This small molecule binds to this protein.
Small molecule (SMILES): CN[C@@H]1C[C@H]2O[C@@](C)([C@@H]1OC)n1c3ccccc3c3c4c(c5c6ccccc6n2c5c31)C(=O)NC4

Sequence of chain 3.B:
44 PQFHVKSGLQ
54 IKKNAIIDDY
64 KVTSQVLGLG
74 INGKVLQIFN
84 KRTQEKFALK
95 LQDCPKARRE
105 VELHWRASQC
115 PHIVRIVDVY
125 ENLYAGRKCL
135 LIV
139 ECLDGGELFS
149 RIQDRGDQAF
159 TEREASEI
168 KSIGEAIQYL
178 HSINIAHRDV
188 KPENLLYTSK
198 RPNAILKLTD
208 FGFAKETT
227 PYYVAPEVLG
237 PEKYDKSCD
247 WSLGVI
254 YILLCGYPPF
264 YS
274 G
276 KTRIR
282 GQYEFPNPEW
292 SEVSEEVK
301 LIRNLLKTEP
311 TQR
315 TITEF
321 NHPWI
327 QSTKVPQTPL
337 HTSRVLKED

Binding-site contacts:
Ligand atom C16 contacts residue VAL78 of chain 3.B at 3.8 Å (hydrophobic).
Ligand atom C27 contacts residue THR206 of chain 3.B at 2.9 Å.
Ligand atom C14 contacts residue MSE138 of chain 3.B at 3.6 Å.
Ligand atom O5 contacts residue LEU141 of chain 3.B at 2.5 Å (h-bond).
Ligand atom N1 contacts residue ALA91 of chain 3.B at 3.6 Å.
Ligand atom C26 contacts residue GLY73 of chain 3.B at 3.5 Å.
Ligand atom C17 contacts residue VAL78 of chain 3.B at 3.6 Å (hydrophobic).
Ligand atom C15 contacts residue ASP207 of chain 3.B at 3.3 Å.
Ligand atom C27 contacts residue ASN191 of chain 3.B at 3.4 Å.
Ligand atom C7 contacts residue LEU193 of chain 3.B at 3.9 Å (hydrophobic).
Ligand atom C2 contacts residue LEU70 of chain 3.B at 3.8 Å (hydrophobic).
Ligand atom C3 contacts residue LEU70 of chain 3.B at 3.7 Å (hydrophobic).
Ligand atom O4 contacts residue LEU70 of chain 3.B at 3.8 Å.
Ligand atom O5 contacts residue GLU139 of chain 3.B at 3.8 Å.
Ligand atom C9 contacts residue ALA91 of chain 3.B at 3.8 Å (hydrophobic).
Ligand atom N4 contacts residue GLU190 of chain 3.B at 3.6 Å (salt-bridge).
Ligand atom N3 contacts residue LEU70 of chain 3.B at 3.9 Å.
Ligand atom N2 contacts residue VAL78 of chain 3.B at 3.8 Å.
Ligand atom C6 contacts residue LEU193 of chain 3.B at 3.5 Å (hydrophobic).
Ligand atom C4 contacts residue LEU141 of chain 3.B at 3.5 Å (hydrophobic).
Ligand atom O6 contacts residue LEU193 of chain 3.B at 3.9 Å.
Ligand atom C20 contacts residue LEU70 of chain 3.B at 3.7 Å (hydrophobic).
Ligand atom C25 contacts residue LEU70 of chain 3.B at 3.2 Å (hydrophobic).
Ligand atom O5 contacts residue CYS140 of chain 3.B at 3.4 Å.
Ligand atom C8 contacts residue GLU139 of chain 3.B at 3.6 Å.
Ligand atom N1 contacts residue GLU139 of chain 3.B at 2.8 Å (salt-bridge).
Ligand atom C26 contacts residue LEU72 of chain 3.B at 3.5 Å (hydrophobic).
Ligand atom C5 contacts residue LEU70 of chain 3.B at 3.9 Å (hydrophobic).
Ligand atom C9 contacts residue GLU139 of chain 3.B at 3.7 Å.
Ligand atom C16 contacts residue ASP207 of chain 3.B at 3.6 Å.
Ligand atom C14 contacts residue ASP207 of chain 3.B at 3.4 Å.
Ligand atom O4 contacts residue GLY71 of chain 3.B at 3.4 Å.
Ligand atom C8 contacts residue ALA91 of chain 3.B at 3.8 Å (hydrophobic).
Ligand atom C27 contacts residue GLU190 of chain 3.B at 3.5 Å.
Ligand atom C5 contacts residue LEU193 of chain 3.B at 3.7 Å (hydrophobic).
Ligand atom N1 contacts residue LEU141 of chain 3.B at 3.8 Å.
Ligand atom C19 contacts residue LEU193 of chain 3.B at 3.8 Å (hydrophobic).
Ligand atom C25 contacts residue GLY71 of chain 3.B at 3.9 Å.
Ligand atom C8 contacts residue LEU141 of chain 3.B at 3.4 Å (hydrophobic).
Ligand atom C13 contacts residue MSE138 of chain 3.B at 3.3 Å.